A small-molecule ligand and the protein it binds are described below.
Small molecule (SMILES): CC[C@H](C)[C@H](NC(=O)[C@@H](N)CC(=O)O)C(=O)N[C@@H](CC(N)=O)C(=O)N[C@@H](Cc1ccccc1)C(=O)N[C@@H](CO)C(=O)N[C@@H](CO)C(=O)N[C@H](C=O)CC(C)C

Binding-site contacts:
Ligand atom CB contacts residue ASN47 of chain 11.V at 3.7 Å.
Ligand atom CG contacts residue ASN634 of chain 11.X at 3.9 Å.
Ligand atom OD1 contacts residue ASN634 of chain 11.X at 3.2 Å (h-bond).
Ligand atom O contacts residue ARG46 of chain 11.V at 3.9 Å.
Ligand atom CD2 contacts residue ALA20 of chain 11.V at 3.8 Å (hydrophobic).
Ligand atom CB contacts residue GLU911 of chain 11.X at 3.6 Å.
Ligand atom CE1 contacts residue ARG46 of chain 11.V at 3.7 Å.
Ligand atom CB contacts residue GLY42 of chain 11.V at 3.7 Å.
Ligand atom OG contacts residue PHE45 of chain 11.V at 3.3 Å (h-bond).
Ligand atom N contacts residue GLY873 of chain 11.X at 3.8 Å.
Ligand atom CD1 contacts residue SER21 of chain 11.V at 3.4 Å.
Ligand atom CD1 contacts residue ARG666 of chain 11.X at 3.9 Å.
Ligand atom O contacts residue ASN634 of chain 11.X at 3.0 Å (h-bond).
Ligand atom N contacts residue SER871 of chain 11.X at 3.6 Å.
Ligand atom N contacts residue GLY42 of chain 11.V at 3.5 Å (h-bond).
Ligand atom CA contacts residue ARG666 of chain 11.X at 3.6 Å.
Ligand atom CG contacts residue GLY667 of chain 11.X at 3.7 Å.
Ligand atom CD1 contacts residue ARG33 of chain 11.V at 3.8 Å.
Ligand atom N contacts residue ARG46 of chain 11.V at 3.9 Å.
Ligand atom CB contacts residue ARG666 of chain 11.X at 3.9 Å.
Ligand atom N contacts residue ARG666 of chain 11.X at 3.4 Å.
Ligand atom OG contacts residue ARG46 of chain 11.V at 3.2 Å.
Ligand atom CG contacts residue GLU911 of chain 11.X at 3.5 Å.
Ligand atom CB contacts residue PHE913 of chain 11.X at 3.9 Å (hydrophobic).
Ligand atom ND2 contacts residue THR49 of chain 11.V at 3.9 Å.
Ligand atom C contacts residue ARG666 of chain 11.X at 3.7 Å.
Ligand atom C contacts residue ASN634 of chain 11.X at 3.8 Å.
Ligand atom O contacts residue ALA874 of chain 11.X at 3.7 Å.
Ligand atom CD1 contacts residue ARG46 of chain 11.V at 3.9 Å.
Ligand atom CG2 contacts residue TYR636 of chain 11.X at 3.8 Å (hydrophobic).
Ligand atom OD1 contacts residue GLY667 of chain 11.X at 3.3 Å (h-bond).
Ligand atom OD2 contacts residue GLU911 of chain 11.X at 3.4 Å (salt-bridge).
Ligand atom N contacts residue ARG666 of chain 11.X at 3.4 Å (salt-bridge).
Ligand atom OD1 contacts residue ARG666 of chain 11.X at 3.7 Å.
Ligand atom O contacts residue ASN43 of chain 11.V at 3.6 Å.
Ligand atom CB contacts residue ALA874 of chain 11.X at 3.9 Å (hydrophobic).
Ligand atom OD2 contacts residue GLY667 of chain 11.X at 3.7 Å.
Ligand atom O contacts residue GLY42 of chain 11.V at 3.5 Å.
Ligand atom N contacts residue ALA874 of chain 11.X at 3.8 Å.
Ligand atom OD2 contacts residue PRO864 of chain 11.X at 3.6 Å.

Sequence of chain 11.V:
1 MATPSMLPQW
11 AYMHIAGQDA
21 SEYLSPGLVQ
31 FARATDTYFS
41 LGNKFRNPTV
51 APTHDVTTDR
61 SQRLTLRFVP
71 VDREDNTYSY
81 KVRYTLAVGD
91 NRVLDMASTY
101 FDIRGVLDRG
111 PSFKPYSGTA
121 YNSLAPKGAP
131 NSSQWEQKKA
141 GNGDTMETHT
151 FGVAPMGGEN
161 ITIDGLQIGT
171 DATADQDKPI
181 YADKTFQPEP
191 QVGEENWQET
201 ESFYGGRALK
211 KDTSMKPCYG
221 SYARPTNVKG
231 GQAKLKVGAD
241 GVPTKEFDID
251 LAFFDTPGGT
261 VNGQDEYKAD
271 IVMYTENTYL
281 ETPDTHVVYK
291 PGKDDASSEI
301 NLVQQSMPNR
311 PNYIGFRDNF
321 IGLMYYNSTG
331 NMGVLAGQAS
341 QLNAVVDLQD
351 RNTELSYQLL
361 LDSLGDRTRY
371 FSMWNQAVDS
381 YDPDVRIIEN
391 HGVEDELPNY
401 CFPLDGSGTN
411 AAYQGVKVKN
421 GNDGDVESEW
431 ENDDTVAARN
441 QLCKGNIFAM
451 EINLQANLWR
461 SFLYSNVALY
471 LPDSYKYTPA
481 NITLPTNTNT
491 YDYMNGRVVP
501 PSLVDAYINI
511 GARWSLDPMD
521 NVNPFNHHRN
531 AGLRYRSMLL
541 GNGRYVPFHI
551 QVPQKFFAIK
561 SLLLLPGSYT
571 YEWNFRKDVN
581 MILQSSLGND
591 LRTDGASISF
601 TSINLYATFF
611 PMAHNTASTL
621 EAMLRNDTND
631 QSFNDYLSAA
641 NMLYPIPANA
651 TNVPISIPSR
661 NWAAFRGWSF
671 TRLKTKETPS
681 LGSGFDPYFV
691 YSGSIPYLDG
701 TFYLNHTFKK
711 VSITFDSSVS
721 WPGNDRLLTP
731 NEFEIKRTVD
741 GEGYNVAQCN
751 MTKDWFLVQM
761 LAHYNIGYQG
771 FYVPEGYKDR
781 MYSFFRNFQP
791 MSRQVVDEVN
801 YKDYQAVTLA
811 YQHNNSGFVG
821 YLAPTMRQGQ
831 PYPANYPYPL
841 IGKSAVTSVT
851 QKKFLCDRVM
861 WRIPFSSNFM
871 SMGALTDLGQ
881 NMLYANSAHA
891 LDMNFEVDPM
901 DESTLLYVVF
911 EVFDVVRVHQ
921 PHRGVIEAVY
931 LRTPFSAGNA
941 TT

Sequence of chain 11.X:
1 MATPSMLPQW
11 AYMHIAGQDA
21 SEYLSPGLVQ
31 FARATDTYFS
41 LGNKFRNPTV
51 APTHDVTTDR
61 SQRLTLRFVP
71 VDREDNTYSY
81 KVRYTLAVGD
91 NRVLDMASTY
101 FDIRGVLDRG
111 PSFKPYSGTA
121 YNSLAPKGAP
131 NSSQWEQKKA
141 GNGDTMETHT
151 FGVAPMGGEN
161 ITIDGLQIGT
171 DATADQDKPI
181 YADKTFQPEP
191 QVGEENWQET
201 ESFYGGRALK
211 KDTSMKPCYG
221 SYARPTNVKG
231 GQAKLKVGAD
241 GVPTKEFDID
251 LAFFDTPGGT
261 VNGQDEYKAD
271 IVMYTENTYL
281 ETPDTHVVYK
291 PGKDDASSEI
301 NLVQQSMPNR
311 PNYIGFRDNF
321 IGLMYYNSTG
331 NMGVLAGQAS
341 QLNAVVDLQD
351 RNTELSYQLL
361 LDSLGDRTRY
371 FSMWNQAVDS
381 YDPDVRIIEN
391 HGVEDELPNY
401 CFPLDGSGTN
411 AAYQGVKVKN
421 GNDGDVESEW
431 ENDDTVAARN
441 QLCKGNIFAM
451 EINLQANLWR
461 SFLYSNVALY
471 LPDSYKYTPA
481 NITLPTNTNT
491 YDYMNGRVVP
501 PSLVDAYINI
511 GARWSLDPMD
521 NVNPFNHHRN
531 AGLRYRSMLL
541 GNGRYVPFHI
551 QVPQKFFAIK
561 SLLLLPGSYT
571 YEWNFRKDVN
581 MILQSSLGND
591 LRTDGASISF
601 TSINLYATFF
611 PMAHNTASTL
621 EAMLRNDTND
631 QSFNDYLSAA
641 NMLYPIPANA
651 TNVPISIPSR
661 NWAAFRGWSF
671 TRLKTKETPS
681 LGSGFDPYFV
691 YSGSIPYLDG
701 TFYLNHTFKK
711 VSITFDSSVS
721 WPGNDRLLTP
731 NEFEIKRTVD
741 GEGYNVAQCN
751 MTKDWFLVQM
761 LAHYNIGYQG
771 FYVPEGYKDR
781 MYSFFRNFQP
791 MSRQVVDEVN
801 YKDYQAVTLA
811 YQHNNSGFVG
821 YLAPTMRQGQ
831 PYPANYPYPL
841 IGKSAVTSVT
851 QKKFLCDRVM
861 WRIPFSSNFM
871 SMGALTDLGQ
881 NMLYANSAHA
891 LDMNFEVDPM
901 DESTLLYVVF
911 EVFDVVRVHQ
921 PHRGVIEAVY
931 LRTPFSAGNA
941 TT